Sequence of chain 1.E:
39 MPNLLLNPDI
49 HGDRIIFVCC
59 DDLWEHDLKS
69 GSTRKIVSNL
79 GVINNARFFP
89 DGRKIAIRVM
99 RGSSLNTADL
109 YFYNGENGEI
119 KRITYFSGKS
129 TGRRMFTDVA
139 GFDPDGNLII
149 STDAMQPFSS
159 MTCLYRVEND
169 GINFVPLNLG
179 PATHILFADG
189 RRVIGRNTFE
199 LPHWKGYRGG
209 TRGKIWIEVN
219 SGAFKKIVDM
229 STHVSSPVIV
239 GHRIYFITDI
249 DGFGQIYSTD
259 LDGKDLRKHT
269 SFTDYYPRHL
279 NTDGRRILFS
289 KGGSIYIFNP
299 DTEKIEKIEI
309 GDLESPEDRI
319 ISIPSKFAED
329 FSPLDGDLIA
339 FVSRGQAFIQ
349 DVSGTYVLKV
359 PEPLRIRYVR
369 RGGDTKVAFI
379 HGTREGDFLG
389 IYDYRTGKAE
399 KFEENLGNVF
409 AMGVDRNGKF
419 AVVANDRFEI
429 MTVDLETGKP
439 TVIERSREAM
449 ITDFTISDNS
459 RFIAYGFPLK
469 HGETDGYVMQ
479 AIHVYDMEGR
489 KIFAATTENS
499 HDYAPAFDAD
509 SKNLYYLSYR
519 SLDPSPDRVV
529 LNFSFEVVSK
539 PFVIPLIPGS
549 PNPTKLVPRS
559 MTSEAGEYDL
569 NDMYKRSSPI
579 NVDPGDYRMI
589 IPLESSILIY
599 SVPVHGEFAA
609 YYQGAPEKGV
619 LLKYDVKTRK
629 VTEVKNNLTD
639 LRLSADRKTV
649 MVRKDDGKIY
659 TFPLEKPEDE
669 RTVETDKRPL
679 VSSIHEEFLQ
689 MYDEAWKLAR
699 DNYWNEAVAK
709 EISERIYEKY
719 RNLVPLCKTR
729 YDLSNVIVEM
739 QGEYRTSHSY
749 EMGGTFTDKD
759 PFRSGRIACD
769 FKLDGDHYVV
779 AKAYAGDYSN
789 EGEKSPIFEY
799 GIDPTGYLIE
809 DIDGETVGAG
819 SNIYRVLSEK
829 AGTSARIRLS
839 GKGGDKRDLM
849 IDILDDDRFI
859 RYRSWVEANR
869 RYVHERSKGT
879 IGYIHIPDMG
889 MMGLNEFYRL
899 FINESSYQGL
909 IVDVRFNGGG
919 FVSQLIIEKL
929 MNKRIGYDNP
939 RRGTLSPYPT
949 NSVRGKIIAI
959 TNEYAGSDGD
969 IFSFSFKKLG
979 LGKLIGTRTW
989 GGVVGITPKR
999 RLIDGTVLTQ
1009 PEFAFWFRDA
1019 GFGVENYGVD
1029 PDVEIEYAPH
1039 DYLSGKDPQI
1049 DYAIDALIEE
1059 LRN

Sequence of chain 1.F:
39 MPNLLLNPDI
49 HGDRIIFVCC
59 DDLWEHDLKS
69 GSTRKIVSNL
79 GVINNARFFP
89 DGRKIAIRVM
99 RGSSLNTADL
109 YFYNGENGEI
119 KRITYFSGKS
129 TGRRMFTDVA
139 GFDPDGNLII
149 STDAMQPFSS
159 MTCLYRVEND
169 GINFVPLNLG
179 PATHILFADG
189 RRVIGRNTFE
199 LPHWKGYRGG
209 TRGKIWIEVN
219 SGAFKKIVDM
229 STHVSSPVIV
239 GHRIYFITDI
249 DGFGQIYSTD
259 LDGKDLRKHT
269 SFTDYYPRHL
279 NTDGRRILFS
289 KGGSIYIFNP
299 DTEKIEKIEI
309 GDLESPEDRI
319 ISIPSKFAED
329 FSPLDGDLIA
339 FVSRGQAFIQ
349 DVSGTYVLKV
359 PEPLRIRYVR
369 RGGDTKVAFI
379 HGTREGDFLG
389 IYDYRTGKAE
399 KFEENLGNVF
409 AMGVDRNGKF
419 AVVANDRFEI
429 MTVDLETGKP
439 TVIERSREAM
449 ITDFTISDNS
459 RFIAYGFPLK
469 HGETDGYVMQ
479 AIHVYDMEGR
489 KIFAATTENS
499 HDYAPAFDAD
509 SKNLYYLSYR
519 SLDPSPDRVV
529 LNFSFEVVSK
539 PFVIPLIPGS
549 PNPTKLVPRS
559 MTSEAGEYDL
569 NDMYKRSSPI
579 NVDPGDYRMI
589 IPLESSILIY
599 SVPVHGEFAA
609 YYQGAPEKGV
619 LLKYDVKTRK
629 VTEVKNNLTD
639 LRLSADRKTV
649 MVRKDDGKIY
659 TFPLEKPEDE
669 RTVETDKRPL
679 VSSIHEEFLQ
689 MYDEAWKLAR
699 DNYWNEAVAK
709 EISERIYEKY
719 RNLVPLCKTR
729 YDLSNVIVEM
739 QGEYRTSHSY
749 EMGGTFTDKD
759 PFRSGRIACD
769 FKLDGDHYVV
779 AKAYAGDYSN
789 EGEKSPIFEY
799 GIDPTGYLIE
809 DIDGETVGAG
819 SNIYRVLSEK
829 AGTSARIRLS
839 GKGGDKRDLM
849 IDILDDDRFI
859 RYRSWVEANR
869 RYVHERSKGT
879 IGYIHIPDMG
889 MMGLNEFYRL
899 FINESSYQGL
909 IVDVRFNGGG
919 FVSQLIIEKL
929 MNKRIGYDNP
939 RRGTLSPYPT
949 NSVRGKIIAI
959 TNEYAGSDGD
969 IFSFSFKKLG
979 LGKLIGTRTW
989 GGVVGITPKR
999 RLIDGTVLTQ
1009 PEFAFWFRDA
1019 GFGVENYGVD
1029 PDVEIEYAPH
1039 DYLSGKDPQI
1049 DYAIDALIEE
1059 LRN

Binding-site contacts:
Ligand atom C7 contacts residue SER965 of chain 1.F at 2.0 Å.
Ligand atom O1 contacts residue ASP966 of chain 1.F at 1.9 Å (salt-bridge).
Ligand atom NH2 contacts residue TYR609 of chain 1.F at 2.7 Å (h-bond).
Ligand atom C7 contacts residue ASP966 of chain 1.F at 3.1 Å.
Ligand atom N contacts residue GLY918 of chain 1.F at 2.8 Å (h-bond).
Ligand atom CG3 contacts residue ARG132 of chain 1.F at 3.5 Å.
Ligand atom C1 contacts residue ASP936 of chain 1.E at 3.4 Å.
Ligand atom OE4 contacts residue TYR962 of chain 1.F at 3.1 Å (h-bond).
Ligand atom CA1 contacts residue GLY918 of chain 1.F at 3.1 Å.
Ligand atom O contacts residue SER965 of chain 1.F at 2.9 Å.
Ligand atom O3 contacts residue ARG131 of chain 1.F at 3.4 Å (salt-bridge).
Ligand atom CE1 contacts residue PHE1011 of chain 1.F at 3.4 Å (hydrophobic).
Ligand atom CA1 contacts residue SER965 of chain 1.F at 3.5 Å.
Ligand atom CD6 contacts residue ARG131 of chain 1.F at 2.9 Å.
Ligand atom CD1 contacts residue GLY993 of chain 1.F at 3.5 Å.
Ligand atom O12 contacts residue ILE994 of chain 1.F at 3.6 Å (h-bond).
Ligand atom CD4 contacts residue GLY964 of chain 1.F at 3.6 Å.
Ligand atom N2 contacts residue GLY916 of chain 1.F at 3.0 Å (h-bond).
Ligand atom OE5 contacts residue TRP988 of chain 1.F at 2.9 Å.
Ligand atom C3 contacts residue THR995 of chain 1.F at 3.1 Å.
Ligand atom OXT contacts residue ARG132 of chain 1.F at 3.1 Å.
Ligand atom O contacts residue ASP966 of chain 1.F at 3.4 Å (salt-bridge).
Ligand atom N1 contacts residue SER965 of chain 1.F at 3.3 Å.
Ligand atom O3 contacts residue ARG132 of chain 1.F at 3.4 Å (salt-bridge).
Ligand atom O1 contacts residue SER965 of chain 1.F at 1.6 Å.
Ligand atom O contacts residue GLY916 of chain 1.F at 3.5 Å (h-bond).
Ligand atom C8 contacts residue GLY916 of chain 1.F at 3.5 Å.
Ligand atom CZ1 contacts residue ASP936 of chain 1.E at 3.1 Å.
Ligand atom CB3 contacts residue GLY916 of chain 1.F at 3.4 Å.
Ligand atom NH1 contacts residue TYR609 of chain 1.F at 3.6 Å.
Ligand atom C2 contacts residue ILE994 of chain 1.F at 3.4 Å (hydrophobic).
Ligand atom C2 contacts residue THR995 of chain 1.F at 3.1 Å.
Ligand atom OE4 contacts residue GLY964 of chain 1.F at 2.7 Å (h-bond).
Ligand atom O contacts residue GLY918 of chain 1.F at 2.2 Å (h-bond).
Ligand atom OE4 contacts residue ASN915 of chain 1.F at 3.4 Å (h-bond).
Ligand atom C6 contacts residue GLY918 of chain 1.F at 3.3 Å.
Ligand atom OE4 contacts residue ALA963 of chain 1.F at 3.4 Å.
Ligand atom O contacts residue GLY917 of chain 1.F at 2.7 Å.
Ligand atom C6 contacts residue SER965 of chain 1.F at 2.4 Å.
Ligand atom CE1 contacts residue GLY993 of chain 1.F at 3.4 Å.

This small molecule binds to this protein.
Small molecule (SMILES): N=C(N)NCCC[C@H](NC(=O)C(=O)C(CC1CCCCC1)NC(=O)OCc1ccccc1)C(=O)N[C@@H](CCC(=O)O)C(=O)N[C@@H](CC1CCCCC1)C(=O)O